Sequence of chain 6.Y:
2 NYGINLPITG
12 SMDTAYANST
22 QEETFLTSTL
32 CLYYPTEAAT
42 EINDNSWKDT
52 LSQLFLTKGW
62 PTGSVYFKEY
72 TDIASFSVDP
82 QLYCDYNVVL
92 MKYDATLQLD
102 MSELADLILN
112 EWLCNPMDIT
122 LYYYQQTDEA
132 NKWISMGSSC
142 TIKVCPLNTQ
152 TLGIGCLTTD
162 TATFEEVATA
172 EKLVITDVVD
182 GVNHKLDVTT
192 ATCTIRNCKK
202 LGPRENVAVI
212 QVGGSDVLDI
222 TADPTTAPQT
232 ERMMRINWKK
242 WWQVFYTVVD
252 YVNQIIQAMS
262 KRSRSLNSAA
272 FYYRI

Binding-site contacts:
Ligand atom C3 contacts residue ASN19 of chain 6.Y at 4.4 Å.
Ligand atom C4 contacts residue ASN19 of chain 6.Y at 4.5 Å.
Ligand atom O5 contacts residue ASN19 of chain 6.Y at 2.2 Å (h-bond).
Ligand atom C1 contacts residue ASN19 of chain 6.Y at 1.9 Å.
Ligand atom C2 contacts residue ASN19 of chain 6.Y at 3.4 Å.
Ligand atom O7 contacts residue ASN19 of chain 6.Y at 4.4 Å.
Ligand atom O6 contacts residue ASN19 of chain 6.Y at 4.4 Å.
Ligand atom N2 contacts residue ASN19 of chain 6.Y at 4.0 Å.
Ligand atom C5 contacts residue ASN19 of chain 6.Y at 3.3 Å.
Ligand atom C8 contacts residue TYR17 of chain 6.Y at 4.0 Å (hydrophobic).
Ligand atom C6 contacts residue ASN19 of chain 6.Y at 4.1 Å.

The small molecule below binds the protein below.
Small molecule (SMILES): CC(=O)N[C@H]1[C@H](O[C@H]2[C@H](O)[C@@H](NC(C)=O)CO[C@@H]2CO)O[C@H](CO)[C@@H](O)[C@@H]1O